This small molecule binds to this protein.
Small molecule (SMILES): CCc1nc(N)nc(N)c1Cc1cccc(-c2ccc(C(=O)O)cc2)c1

Sequence of chain 1.A:
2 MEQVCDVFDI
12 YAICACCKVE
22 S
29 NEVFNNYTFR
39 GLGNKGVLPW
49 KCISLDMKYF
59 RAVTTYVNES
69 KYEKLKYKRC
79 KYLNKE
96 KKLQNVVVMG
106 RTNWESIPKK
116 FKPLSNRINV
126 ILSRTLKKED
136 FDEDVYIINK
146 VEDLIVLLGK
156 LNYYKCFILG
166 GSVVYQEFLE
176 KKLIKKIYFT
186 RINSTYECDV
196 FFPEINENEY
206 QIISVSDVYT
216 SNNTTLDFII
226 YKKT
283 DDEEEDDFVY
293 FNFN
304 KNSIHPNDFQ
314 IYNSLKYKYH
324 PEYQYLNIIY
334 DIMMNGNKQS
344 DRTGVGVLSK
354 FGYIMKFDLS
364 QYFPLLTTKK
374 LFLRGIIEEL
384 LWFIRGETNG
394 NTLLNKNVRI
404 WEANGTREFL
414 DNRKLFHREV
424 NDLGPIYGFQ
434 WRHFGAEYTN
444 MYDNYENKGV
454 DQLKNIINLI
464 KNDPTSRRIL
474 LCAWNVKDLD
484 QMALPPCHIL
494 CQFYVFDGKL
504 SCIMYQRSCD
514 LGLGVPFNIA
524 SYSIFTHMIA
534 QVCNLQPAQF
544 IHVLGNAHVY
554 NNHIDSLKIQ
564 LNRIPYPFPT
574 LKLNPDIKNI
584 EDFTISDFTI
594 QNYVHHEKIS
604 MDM

Binding-site contacts:
Ligand atom C5 contacts residue CYS15 of chain 1.A at 3.8 Å (hydrophobic).
Ligand atom C6 contacts residue NDP1 of chain 1.C at 3.4 Å.
Ligand atom N3 contacts residue NDP1 of chain 1.C at 3.7 Å.
Ligand atom C1 contacts residue LEU46 of chain 1.A at 3.6 Å (hydrophobic).
Ligand atom N4 contacts residue TYR170 of chain 1.A at 3.2 Å (h-bond).
Ligand atom N3 contacts residue ALA16 of chain 1.A at 3.7 Å.
Ligand atom C4 contacts residue CYS15 of chain 1.A at 3.5 Å (hydrophobic).
Ligand atom O2 contacts residue PRO113 of chain 1.A at 3.4 Å.
Ligand atom N2 contacts residue ALA16 of chain 1.A at 3.8 Å.
Ligand atom C9 contacts residue PHE58 of chain 1.A at 3.5 Å (hydrophobic).
Ligand atom C5 contacts residue PHE58 of chain 1.A at 3.7 Å (hydrophobic).
Ligand atom N4 contacts residue LEU164 of chain 1.A at 3.1 Å (h-bond).
Ligand atom C2 contacts residue ASP54 of chain 1.A at 3.5 Å.
Ligand atom N2 contacts residue ILE14 of chain 1.A at 3.7 Å.
Ligand atom N4 contacts residue ILE14 of chain 1.A at 2.8 Å (h-bond).
Ligand atom N4 contacts residue CYS15 of chain 1.A at 3.8 Å.
Ligand atom C5 contacts residue NDP1 of chain 1.C at 3.2 Å.
Ligand atom C4 contacts residue ALA16 of chain 1.A at 3.7 Å (hydrophobic).
Ligand atom N3 contacts residue PHE58 of chain 1.A at 3.5 Å.
Ligand atom N2 contacts residue THR185 of chain 1.A at 3.7 Å.
Ligand atom C1 contacts residue ASP54 of chain 1.A at 3.2 Å.
Ligand atom C10 contacts residue PHE58 of chain 1.A at 3.6 Å (hydrophobic).
Ligand atom C4 contacts residue ASP54 of chain 1.A at 3.8 Å.
Ligand atom C4 contacts residue PHE58 of chain 1.A at 3.5 Å (hydrophobic).
Ligand atom N3 contacts residue ILE14 of chain 1.A at 3.4 Å (h-bond).
Ligand atom N1 contacts residue ASP54 of chain 1.A at 2.9 Å (salt-bridge).
Ligand atom C7 contacts residue NDP1 of chain 1.C at 3.6 Å.
Ligand atom C3 contacts residue ASP54 of chain 1.A at 3.6 Å.
Ligand atom C19 contacts residue LEU46 of chain 1.A at 3.6 Å (hydrophobic).
Ligand atom C17 contacts residue PRO113 of chain 1.A at 3.5 Å (hydrophobic).
Ligand atom N2 contacts residue ASP54 of chain 1.A at 3.1 Å (salt-bridge).
Ligand atom C15 contacts residue PRO113 of chain 1.A at 3.7 Å (hydrophobic).
Ligand atom N2 contacts residue CYS15 of chain 1.A at 3.2 Å (h-bond).
Ligand atom N1 contacts residue PHE58 of chain 1.A at 3.8 Å.
Ligand atom C18 contacts residue LEU46 of chain 1.A at 3.7 Å (hydrophobic).
Ligand atom C5 contacts residue ILE14 of chain 1.A at 3.6 Å (hydrophobic).
Ligand atom C16 contacts residue PRO113 of chain 1.A at 3.6 Å (hydrophobic).
Ligand atom N3 contacts residue CYS15 of chain 1.A at 3.1 Å.
Ligand atom N4 contacts residue NDP1 of chain 1.C at 3.4 Å (h-bond).
Ligand atom N1 contacts residue ALA16 of chain 1.A at 3.7 Å.